Binding-site contacts:
Ligand atom C3 contacts residue GLU388 of chain 1.D at 4.1 Å.
Ligand atom C6 contacts residue SER306 of chain 1.D at 3.6 Å.
Ligand atom C5 contacts residue SER305 of chain 1.D at 4.3 Å.
Ligand atom C1 contacts residue ASN303 of chain 1.D at 1.4 Å.
Ligand atom C4 contacts residue LYS307 of chain 1.D at 4.1 Å.
Ligand atom O5 contacts residue SER305 of chain 1.D at 4.0 Å.
Ligand atom O4 contacts residue GLU388 of chain 1.D at 4.0 Å.
Ligand atom C6 contacts residue SER305 of chain 1.D at 4.4 Å.
Ligand atom C4 contacts residue GLU388 of chain 1.D at 3.6 Å.
Ligand atom C5 contacts residue GLU388 of chain 1.D at 4.4 Å.
Ligand atom O5 contacts residue ASN303 of chain 1.D at 2.3 Å (h-bond).
Ligand atom C7 contacts residue ASN303 of chain 1.D at 3.5 Å.
Ligand atom C6 contacts residue LYS307 of chain 1.D at 3.6 Å.
Ligand atom C5 contacts residue SER306 of chain 1.D at 4.3 Å.
Ligand atom C5 contacts residue ASN303 of chain 1.D at 3.6 Å.
Ligand atom O7 contacts residue ASN303 of chain 1.D at 3.7 Å.
Ligand atom O4 contacts residue LYS307 of chain 1.D at 3.7 Å.
Ligand atom C4 contacts residue ASN303 of chain 1.D at 4.2 Å.
Ligand atom O3 contacts residue GLU388 of chain 1.D at 3.8 Å.
Ligand atom C2 contacts residue ASN303 of chain 1.D at 2.4 Å.
Ligand atom C6 contacts residue SER305 of chain 1.D at 4.1 Å.
Ligand atom N2 contacts residue ASN303 of chain 1.D at 2.9 Å (h-bond).
Ligand atom C3 contacts residue ASN303 of chain 1.D at 3.8 Å.
Ligand atom O3 contacts residue LYS307 of chain 1.D at 3.9 Å.

This small molecule binds to this protein.
Small molecule (SMILES): CC(=O)N[C@H]1[C@H](O[C@H]2[C@H](O)[C@@H](NC(C)=O)CO[C@@H]2CO[C@@H]2O[C@@H](C)[C@@H](O)[C@@H](O)[C@@H]2O)O[C@H](CO)[C@@H](O)[C@@H]1O

Sequence of chain 1.D:
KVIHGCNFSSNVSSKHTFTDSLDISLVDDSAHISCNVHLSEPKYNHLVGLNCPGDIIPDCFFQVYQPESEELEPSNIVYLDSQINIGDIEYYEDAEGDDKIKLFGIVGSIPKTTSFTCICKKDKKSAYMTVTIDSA